Binding-site contacts:
Ligand atom C3 contacts residue ASN271 of chain 1.A at 3.9 Å.
Ligand atom C7 contacts residue PHE445 of chain 1.A at 3.8 Å (hydrophobic).
Ligand atom C8 contacts residue TYR446 of chain 1.A at 4.0 Å (hydrophobic).
Ligand atom C8 contacts residue ASP230 of chain 1.A at 3.8 Å.
Ligand atom C6 contacts residue SER443 of chain 1.A at 3.7 Å.
Ligand atom C2 contacts residue HIS442 of chain 1.A at 3.3 Å.
Ligand atom C1 contacts residue ASP230 of chain 1.A at 3.7 Å.
Ligand atom C6 contacts residue LEU228 of chain 1.A at 3.9 Å (hydrophobic).
Ligand atom C2 contacts residue ASN271 of chain 1.A at 2.5 Å.
Ligand atom O7 contacts residue TYR446 of chain 1.A at 3.7 Å.
Ligand atom C8 contacts residue LEU228 of chain 1.A at 3.8 Å (hydrophobic).
Ligand atom O7 contacts residue ASN444 of chain 1.A at 3.3 Å (h-bond).
Ligand atom N2 contacts residue ASP230 of chain 1.A at 2.8 Å (salt-bridge).
Ligand atom C2 contacts residue ASP230 of chain 1.A at 3.6 Å.
Ligand atom C1 contacts residue HIS442 of chain 1.A at 3.6 Å.
Ligand atom C5 contacts residue ASN271 of chain 1.A at 3.6 Å.
Ligand atom O4 contacts residue LEU228 of chain 1.A at 4.0 Å.
Ligand atom C8 contacts residue TYR269 of chain 1.A at 3.9 Å (hydrophobic).
Ligand atom C3 contacts residue ASP230 of chain 1.A at 3.9 Å.
Ligand atom C2 contacts residue ASN444 of chain 1.A at 3.9 Å.
Ligand atom C7 contacts residue LYS204 of chain 1.A at 3.8 Å.
Ligand atom C8 contacts residue SER232 of chain 1.A at 3.6 Å.
Ligand atom C8 contacts residue SER208 of chain 1.A at 3.4 Å.
Ligand atom O3 contacts residue ASN444 of chain 1.A at 4.0 Å.
Ligand atom C8 contacts residue PHE445 of chain 1.A at 3.5 Å (hydrophobic).
Ligand atom C6 contacts residue HIS442 of chain 1.A at 3.2 Å.
Ligand atom N2 contacts residue ASN271 of chain 1.A at 3.1 Å (h-bond).
Ligand atom O7 contacts residue LEU228 of chain 1.A at 3.3 Å.
Ligand atom C6 contacts residue ASN444 of chain 1.A at 3.8 Å.
Ligand atom C8 contacts residue LYS204 of chain 1.A at 3.9 Å.
Ligand atom O7 contacts residue PHE445 of chain 1.A at 2.8 Å (h-bond).
Ligand atom C7 contacts residue LEU228 of chain 1.A at 3.5 Å (hydrophobic).
Ligand atom O7 contacts residue LYS204 of chain 1.A at 3.0 Å (salt-bridge).
Ligand atom O6 contacts residue HIS442 of chain 1.A at 4.0 Å.
Ligand atom O4 contacts residue HIS442 of chain 1.A at 3.9 Å.
Ligand atom C7 contacts residue ASN271 of chain 1.A at 3.8 Å.
Ligand atom O4 contacts residue PHE206 of chain 1.A at 3.6 Å.
Ligand atom C7 contacts residue ASP230 of chain 1.A at 3.7 Å.
Ligand atom C1 contacts residue ASN271 of chain 1.A at 1.4 Å.
Ligand atom O5 contacts residue ASN271 of chain 1.A at 2.3 Å (h-bond).

This small molecule binds to this protein.
Small molecule (SMILES): CC(=O)N[C@H]1[C@H](O[C@H]2[C@H](O)[C@@H](NC(C)=O)CO[C@@H]2CO)O[C@H](CO)[C@@H](O[C@@H]2O[C@H](CO)[C@@H](O)[C@H](O)[C@@H]2O)[C@@H]1O

Sequence of chain 1.A:
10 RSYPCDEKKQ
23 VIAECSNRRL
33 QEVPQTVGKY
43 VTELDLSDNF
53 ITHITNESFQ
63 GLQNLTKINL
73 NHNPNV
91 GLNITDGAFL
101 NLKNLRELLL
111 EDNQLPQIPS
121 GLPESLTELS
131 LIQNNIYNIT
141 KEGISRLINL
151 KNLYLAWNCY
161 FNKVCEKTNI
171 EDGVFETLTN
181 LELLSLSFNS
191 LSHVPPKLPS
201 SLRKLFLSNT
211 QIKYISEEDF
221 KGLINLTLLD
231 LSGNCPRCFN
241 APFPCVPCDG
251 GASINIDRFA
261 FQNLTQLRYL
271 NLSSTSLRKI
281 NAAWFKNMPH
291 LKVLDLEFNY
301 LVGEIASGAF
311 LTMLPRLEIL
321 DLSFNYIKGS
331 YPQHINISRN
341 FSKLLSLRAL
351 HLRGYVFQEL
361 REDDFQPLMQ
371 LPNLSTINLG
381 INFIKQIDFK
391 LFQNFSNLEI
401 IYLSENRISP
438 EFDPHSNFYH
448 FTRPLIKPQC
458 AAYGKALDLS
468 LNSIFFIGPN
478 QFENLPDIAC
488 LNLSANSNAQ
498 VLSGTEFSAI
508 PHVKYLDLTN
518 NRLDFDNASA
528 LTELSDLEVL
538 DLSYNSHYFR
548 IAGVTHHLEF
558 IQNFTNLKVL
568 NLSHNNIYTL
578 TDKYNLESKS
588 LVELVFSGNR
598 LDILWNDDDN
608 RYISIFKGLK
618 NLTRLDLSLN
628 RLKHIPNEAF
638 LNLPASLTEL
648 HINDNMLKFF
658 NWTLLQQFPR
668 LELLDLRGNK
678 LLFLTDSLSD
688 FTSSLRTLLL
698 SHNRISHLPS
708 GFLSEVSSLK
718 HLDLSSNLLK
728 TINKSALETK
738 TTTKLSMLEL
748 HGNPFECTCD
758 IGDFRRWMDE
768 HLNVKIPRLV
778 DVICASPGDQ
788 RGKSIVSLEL